Sequence of chain 1.A:
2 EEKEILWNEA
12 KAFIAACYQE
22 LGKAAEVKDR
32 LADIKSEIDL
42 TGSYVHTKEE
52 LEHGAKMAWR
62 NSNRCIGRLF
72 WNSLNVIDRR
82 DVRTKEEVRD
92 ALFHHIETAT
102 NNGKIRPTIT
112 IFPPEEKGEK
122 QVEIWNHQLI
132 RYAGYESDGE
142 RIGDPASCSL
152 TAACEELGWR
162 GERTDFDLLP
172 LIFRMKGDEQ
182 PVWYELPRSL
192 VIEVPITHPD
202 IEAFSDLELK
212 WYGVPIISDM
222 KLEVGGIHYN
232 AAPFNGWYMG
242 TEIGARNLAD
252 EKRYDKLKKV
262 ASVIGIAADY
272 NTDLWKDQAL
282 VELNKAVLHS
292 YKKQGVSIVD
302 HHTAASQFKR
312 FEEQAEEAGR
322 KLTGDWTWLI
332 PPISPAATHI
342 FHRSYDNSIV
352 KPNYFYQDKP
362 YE

Binding-site contacts:
Ligand atom C11 contacts residue PHE235 of chain 1.A at 3.9 Å (hydrophobic).
Ligand atom C02 contacts residue ILE218 of chain 1.A at 4.1 Å (hydrophobic).
Ligand atom C03 contacts residue PRO216 of chain 1.A at 4.0 Å (hydrophobic).
Ligand atom C04 contacts residue PRO216 of chain 1.A at 4.0 Å (hydrophobic).
Ligand atom C08 contacts residue HEM1 of chain 1.B at 3.5 Å.
Ligand atom C09 contacts residue ILE218 of chain 1.A at 4.2 Å (hydrophobic).
Ligand atom C04 contacts residue HEM1 of chain 1.B at 3.6 Å.
Ligand atom N05 contacts residue MET240 of chain 1.A at 4.0 Å.
Ligand atom C10 contacts residue ILE218 of chain 1.A at 3.5 Å (hydrophobic).
Ligand atom C01 contacts residue ASN236 of chain 1.A at 3.9 Å.
Ligand atom C11 contacts residue HEM1 of chain 1.B at 3.6 Å.
Ligand atom C03 contacts residue GLY237 of chain 1.A at 3.9 Å.
Ligand atom C01 contacts residue HEM1 of chain 1.B at 3.2 Å.
Ligand atom C04 contacts residue GLU243 of chain 1.A at 3.6 Å.
Ligand atom C08 contacts residue ILE218 of chain 1.A at 4.5 Å (hydrophobic).
Ligand atom C07 contacts residue GLU243 of chain 1.A at 3.5 Å.
Ligand atom C08 contacts residue GLU243 of chain 1.A at 3.5 Å.
Ligand atom C02 contacts residue HEM1 of chain 1.B at 3.6 Å.
Ligand atom N05 contacts residue TRP238 of chain 1.A at 2.8 Å (h-bond).
Ligand atom C12 contacts residue HEM1 of chain 1.B at 3.8 Å.
Ligand atom C07 contacts residue HEM1 of chain 1.B at 3.7 Å.
Ligand atom C09 contacts residue HEM1 of chain 1.B at 3.8 Å.
Ligand atom C07 contacts residue ILE218 of chain 1.A at 4.2 Å (hydrophobic).
Ligand atom C03 contacts residue HEM1 of chain 1.B at 3.4 Å.
Ligand atom C01 contacts residue GLY237 of chain 1.A at 3.6 Å.
Ligand atom C03 contacts residue TRP238 of chain 1.A at 4.1 Å (hydrophobic).
Ligand atom N05 contacts residue GLU243 of chain 1.A at 2.8 Å (salt-bridge).
Ligand atom N06 contacts residue GLU243 of chain 1.A at 2.7 Å (salt-bridge).
Ligand atom C02 contacts residue GLY237 of chain 1.A at 4.2 Å.
Ligand atom C01 contacts residue PHE235 of chain 1.A at 3.6 Å (hydrophobic).
Ligand atom C04 contacts residue TRP238 of chain 1.A at 3.9 Å (hydrophobic).
Ligand atom C01 contacts residue ILE218 of chain 1.A at 4.4 Å (hydrophobic).
Ligand atom C10 contacts residue HEM1 of chain 1.B at 3.6 Å.
Ligand atom C12 contacts residue ILE218 of chain 1.A at 3.7 Å (hydrophobic).
Ligand atom N05 contacts residue TYR239 of chain 1.A at 3.6 Å.
Ligand atom N05 contacts residue HEM1 of chain 1.B at 3.5 Å.
Ligand atom N05 contacts residue PRO216 of chain 1.A at 3.9 Å.
Ligand atom C11 contacts residue ILE218 of chain 1.A at 3.5 Å (hydrophobic).
Ligand atom N06 contacts residue HEM1 of chain 1.B at 3.6 Å.

A protein and the small-molecule ligand that binds it are described below.
Small molecule (SMILES): Cc1cc(N)nc2ccccc12